Binding-site contacts:
Ligand atom CA contacts residue GLN193 of chain 1.B at 3.2 Å.
Ligand atom N contacts residue GLN175 of chain 1.B at 3.0 Å (h-bond).
Ligand atom N contacts residue GLN193 of chain 1.B at 3.1 Å (h-bond).
Ligand atom OH contacts residue GLN175 of chain 1.B at 3.8 Å.
Ligand atom C contacts residue GLN193 of chain 1.B at 3.5 Å.
Ligand atom O contacts residue ILE156 of chain 1.B at 3.6 Å.
Ligand atom N contacts residue TYR171 of chain 1.B at 2.3 Å (h-bond).
Ligand atom N contacts residue GLU48 of chain 1.B at 3.8 Å.
Ligand atom CD2 contacts residue GLN175 of chain 1.B at 3.6 Å.
Ligand atom CD1 contacts residue TYR171 of chain 1.B at 4.0 Å (hydrophobic).
Ligand atom O contacts residue TYR171 of chain 1.B at 3.8 Å.
Ligand atom CE2 contacts residue GLN175 of chain 1.B at 3.7 Å.
Ligand atom CB contacts residue GLN175 of chain 1.B at 3.9 Å.
Ligand atom CE1 contacts residue ASP178 of chain 1.B at 3.2 Å.
Ligand atom CE1 contacts residue GLN175 of chain 1.B at 3.7 Å.
Ligand atom CE2 contacts residue TYR44 of chain 1.B at 3.3 Å (hydrophobic).
Ligand atom CZ contacts residue TRP78 of chain 1.B at 3.6 Å (hydrophobic).
Ligand atom CD1 contacts residue PHE83 of chain 1.B at 3.5 Å (hydrophobic).
Ligand atom CG contacts residue TYR171 of chain 1.B at 4.0 Å (hydrophobic).
Ligand atom O contacts residue GLU48 of chain 1.B at 3.3 Å (salt-bridge).
Ligand atom C contacts residue ILE156 of chain 1.B at 4.0 Å (hydrophobic).
Ligand atom CZ contacts residue TYR44 of chain 1.B at 3.3 Å (hydrophobic).
Ligand atom OH contacts residue ASP178 of chain 1.B at 2.8 Å (salt-bridge).
Ligand atom CE1 contacts residue TRP78 of chain 1.B at 3.7 Å (hydrophobic).
Ligand atom CE1 contacts residue PHE83 of chain 1.B at 3.6 Å (hydrophobic).
Ligand atom CZ contacts residue ASP178 of chain 1.B at 3.4 Å.
Ligand atom CB contacts residue TYR171 of chain 1.B at 3.2 Å (hydrophobic).
Ligand atom OH contacts residue TRP78 of chain 1.B at 3.4 Å.
Ligand atom CG contacts residue GLN175 of chain 1.B at 3.4 Å.
Ligand atom CE2 contacts residue LEU189 of chain 1.B at 3.8 Å (hydrophobic).
Ligand atom CD2 contacts residue LEU189 of chain 1.B at 3.9 Å (hydrophobic).
Ligand atom CA contacts residue TYR171 of chain 1.B at 3.2 Å (hydrophobic).
Ligand atom OH contacts residue TYR44 of chain 1.B at 2.6 Å (h-bond).
Ligand atom CD1 contacts residue ALA80 of chain 1.B at 4.0 Å (hydrophobic).
Ligand atom CD2 contacts residue GLY46 of chain 1.B at 3.7 Å.
Ligand atom CZ contacts residue GLN175 of chain 1.B at 3.6 Å.
Ligand atom CD1 contacts residue GLN175 of chain 1.B at 3.4 Å.
Ligand atom N contacts residue ILE156 of chain 1.B at 3.4 Å (h-bond).
Ligand atom CE2 contacts residue GLY46 of chain 1.B at 3.7 Å.
Ligand atom CA contacts residue GLN175 of chain 1.B at 3.4 Å.

Sequence of chain 1.B:
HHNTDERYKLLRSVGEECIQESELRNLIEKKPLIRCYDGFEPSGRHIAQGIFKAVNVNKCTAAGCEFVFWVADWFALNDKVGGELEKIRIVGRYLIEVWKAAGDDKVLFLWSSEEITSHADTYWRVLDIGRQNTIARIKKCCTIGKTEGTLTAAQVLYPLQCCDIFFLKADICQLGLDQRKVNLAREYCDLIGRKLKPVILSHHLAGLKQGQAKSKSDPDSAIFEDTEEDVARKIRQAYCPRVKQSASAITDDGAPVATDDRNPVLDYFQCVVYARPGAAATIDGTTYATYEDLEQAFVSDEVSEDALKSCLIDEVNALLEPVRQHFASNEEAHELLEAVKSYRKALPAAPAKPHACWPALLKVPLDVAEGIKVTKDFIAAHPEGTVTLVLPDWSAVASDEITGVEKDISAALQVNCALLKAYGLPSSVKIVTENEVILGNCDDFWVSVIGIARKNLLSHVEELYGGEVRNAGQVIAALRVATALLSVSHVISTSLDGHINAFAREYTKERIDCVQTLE

The small molecule below binds the protein below.
Small molecule (SMILES): N[C@H](CO)Cc1ccc(O)cc1